Sequence of chain 1.J:
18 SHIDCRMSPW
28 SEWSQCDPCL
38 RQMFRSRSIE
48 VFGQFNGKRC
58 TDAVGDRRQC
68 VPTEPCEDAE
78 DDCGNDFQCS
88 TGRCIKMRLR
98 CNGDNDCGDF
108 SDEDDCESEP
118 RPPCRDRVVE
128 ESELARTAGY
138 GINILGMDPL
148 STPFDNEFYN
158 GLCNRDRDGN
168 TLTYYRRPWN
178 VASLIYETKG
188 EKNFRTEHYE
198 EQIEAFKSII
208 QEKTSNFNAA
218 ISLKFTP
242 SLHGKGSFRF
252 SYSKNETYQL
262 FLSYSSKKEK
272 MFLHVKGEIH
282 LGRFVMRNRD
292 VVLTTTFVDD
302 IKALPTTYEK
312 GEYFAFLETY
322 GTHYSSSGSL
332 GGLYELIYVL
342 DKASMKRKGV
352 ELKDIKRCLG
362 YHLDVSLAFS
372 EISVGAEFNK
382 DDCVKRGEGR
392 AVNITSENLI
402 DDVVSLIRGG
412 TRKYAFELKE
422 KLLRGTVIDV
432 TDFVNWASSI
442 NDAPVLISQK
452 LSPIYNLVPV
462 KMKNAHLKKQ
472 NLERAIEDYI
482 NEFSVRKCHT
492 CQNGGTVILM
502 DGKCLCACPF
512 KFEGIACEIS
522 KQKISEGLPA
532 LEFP

Binding-site contacts:
Ligand atom O7 contacts residue ASN213 of chain 1.J at 3.9 Å.
Ligand atom N2 contacts residue ASN215 of chain 1.J at 3.0 Å (h-bond).
Ligand atom C8 contacts residue SER252 of chain 1.J at 4.2 Å.
Ligand atom C3 contacts residue ASN213 of chain 1.J at 4.3 Å.
Ligand atom C7 contacts residue ASN215 of chain 1.J at 3.0 Å.
Ligand atom C7 contacts residue PHE214 of chain 1.J at 3.5 Å (hydrophobic).
Ligand atom O7 contacts residue SER252 of chain 1.J at 3.3 Å (h-bond).
Ligand atom O5 contacts residue ASN215 of chain 1.J at 2.3 Å (h-bond).
Ligand atom C8 contacts residue ASN215 of chain 1.J at 3.2 Å.
Ligand atom O7 contacts residue ASN215 of chain 1.J at 3.5 Å (h-bond).
Ligand atom N2 contacts residue PHE214 of chain 1.J at 3.6 Å.
Ligand atom N2 contacts residue ASN213 of chain 1.J at 3.5 Å.
Ligand atom C5 contacts residue ASN215 of chain 1.J at 3.6 Å.
Ligand atom O7 contacts residue TYR253 of chain 1.J at 2.7 Å (h-bond).
Ligand atom C7 contacts residue SER252 of chain 1.J at 4.1 Å.
Ligand atom C2 contacts residue ASN215 of chain 1.J at 2.5 Å.
Ligand atom N2 contacts residue TYR253 of chain 1.J at 4.5 Å.
Ligand atom O3 contacts residue ASN213 of chain 1.J at 3.3 Å.
Ligand atom C1 contacts residue ASN215 of chain 1.J at 1.4 Å.
Ligand atom C2 contacts residue ASN213 of chain 1.J at 4.2 Å.
Ligand atom C4 contacts residue ASN215 of chain 1.J at 4.2 Å.
Ligand atom C7 contacts residue ASN213 of chain 1.J at 4.0 Å.
Ligand atom O7 contacts residue PHE214 of chain 1.J at 3.0 Å (h-bond).
Ligand atom C7 contacts residue TYR253 of chain 1.J at 3.8 Å (hydrophobic).
Ligand atom C3 contacts residue ASN215 of chain 1.J at 3.8 Å.

The protein below binds the small molecule below.
Small molecule (SMILES): CC(=O)N[C@@H]1[C@@H](O)[C@H](O)[C@@H](CO)O[C@H]1O